A protein and the small-molecule ligand that binds it are described below.
Small molecule (SMILES): OC[C@H]1O[C@H](O[C@H]2[C@H](O)[C@@H](O)[C@@H](O)O[C@@H]2CO)[C@H](O)[C@@H](O)[C@@H]1O

Binding-site contacts:
Ligand atom O4 contacts residue LYS16 of chain 1.B at 3.4 Å (salt-bridge).
Ligand atom C5 contacts residue TYR156 of chain 1.B at 3.8 Å (hydrophobic).
Ligand atom O6 contacts residue TYR156 of chain 1.B at 3.3 Å (h-bond).
Ligand atom C1 contacts residue ARG67 of chain 1.B at 4.1 Å.
Ligand atom O2 contacts residue GLU112 of chain 1.B at 3.9 Å.
Ligand atom O1 contacts residue ARG67 of chain 1.B at 3.7 Å.
Ligand atom O1 contacts residue ARG345 of chain 1.B at 3.4 Å (salt-bridge).
Ligand atom O2 contacts residue ALA64 of chain 1.B at 3.6 Å.
Ligand atom C1 contacts residue TRP341 of chain 1.B at 4.0 Å (hydrophobic).
Ligand atom O5 contacts residue TRP341 of chain 1.B at 3.4 Å.
Ligand atom O2 contacts residue ASP66 of chain 1.B at 2.7 Å (salt-bridge).
Ligand atom C2 contacts residue ASP66 of chain 1.B at 3.6 Å.
Ligand atom C3 contacts residue TRP63 of chain 1.B at 4.0 Å (hydrophobic).
Ligand atom O6 contacts residue PHE157 of chain 1.B at 3.8 Å.
Ligand atom O3 contacts residue ALA64 of chain 1.B at 3.8 Å.
Ligand atom C3 contacts residue TRP231 of chain 1.B at 3.9 Å (hydrophobic).
Ligand atom O1 contacts residue TRP341 of chain 1.B at 3.5 Å.
Ligand atom C2 contacts residue TRP63 of chain 1.B at 3.9 Å (hydrophobic).
Ligand atom C3 contacts residue ASP66 of chain 1.B at 3.5 Å.
Ligand atom O2 contacts residue MET331 of chain 1.B at 3.9 Å.
Ligand atom O3 contacts residue GLU112 of chain 1.B at 2.9 Å (salt-bridge).
Ligand atom O6 contacts residue GLU154 of chain 1.B at 3.5 Å (salt-bridge).
Ligand atom O2 contacts residue ARG67 of chain 1.B at 3.5 Å (salt-bridge).
Ligand atom C6 contacts residue TYR156 of chain 1.B at 3.5 Å (hydrophobic).
Ligand atom C1 contacts residue TYR156 of chain 1.B at 4.0 Å (hydrophobic).
Ligand atom O3 contacts residue TRP63 of chain 1.B at 3.1 Å (h-bond).
Ligand atom O4 contacts residue TRP231 of chain 1.B at 3.1 Å.
Ligand atom O6 contacts residue PRO155 of chain 1.B at 3.6 Å.
Ligand atom O2 contacts residue TRP341 of chain 1.B at 3.5 Å.
Ligand atom C6 contacts residue GLU154 of chain 1.B at 3.6 Å.
Ligand atom O3 contacts residue TRP231 of chain 1.B at 4.0 Å.
Ligand atom O4 contacts residue TYR156 of chain 1.B at 3.4 Å.
Ligand atom O4 contacts residue ASP15 of chain 1.B at 2.9 Å (salt-bridge).
Ligand atom C2 contacts residue ARG67 of chain 1.B at 3.7 Å.
Ligand atom O3 contacts residue ASP66 of chain 1.B at 3.0 Å (salt-bridge).
Ligand atom C3 contacts residue GLU112 of chain 1.B at 3.8 Å.
Ligand atom O2 contacts residue TYR156 of chain 1.B at 3.6 Å.
Ligand atom O5 contacts residue TYR156 of chain 1.B at 3.3 Å.
Ligand atom O3 contacts residue LYS16 of chain 1.B at 3.2 Å (salt-bridge).
Ligand atom C4 contacts residue ASP15 of chain 1.B at 3.9 Å.

Sequence of chain 1.B:
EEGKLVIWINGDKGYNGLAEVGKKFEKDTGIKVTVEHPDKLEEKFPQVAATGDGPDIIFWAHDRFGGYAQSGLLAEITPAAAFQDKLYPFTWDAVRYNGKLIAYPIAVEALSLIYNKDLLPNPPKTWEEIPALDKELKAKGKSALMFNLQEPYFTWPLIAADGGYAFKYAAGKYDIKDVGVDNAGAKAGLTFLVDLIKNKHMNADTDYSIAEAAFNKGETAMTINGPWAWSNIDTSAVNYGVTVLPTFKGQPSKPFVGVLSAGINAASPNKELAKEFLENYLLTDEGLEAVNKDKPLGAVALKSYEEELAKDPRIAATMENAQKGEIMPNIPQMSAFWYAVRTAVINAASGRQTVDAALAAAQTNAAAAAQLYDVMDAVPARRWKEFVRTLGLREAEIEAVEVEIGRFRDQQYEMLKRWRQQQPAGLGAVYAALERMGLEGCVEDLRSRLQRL